Sequence of chain 1.A:
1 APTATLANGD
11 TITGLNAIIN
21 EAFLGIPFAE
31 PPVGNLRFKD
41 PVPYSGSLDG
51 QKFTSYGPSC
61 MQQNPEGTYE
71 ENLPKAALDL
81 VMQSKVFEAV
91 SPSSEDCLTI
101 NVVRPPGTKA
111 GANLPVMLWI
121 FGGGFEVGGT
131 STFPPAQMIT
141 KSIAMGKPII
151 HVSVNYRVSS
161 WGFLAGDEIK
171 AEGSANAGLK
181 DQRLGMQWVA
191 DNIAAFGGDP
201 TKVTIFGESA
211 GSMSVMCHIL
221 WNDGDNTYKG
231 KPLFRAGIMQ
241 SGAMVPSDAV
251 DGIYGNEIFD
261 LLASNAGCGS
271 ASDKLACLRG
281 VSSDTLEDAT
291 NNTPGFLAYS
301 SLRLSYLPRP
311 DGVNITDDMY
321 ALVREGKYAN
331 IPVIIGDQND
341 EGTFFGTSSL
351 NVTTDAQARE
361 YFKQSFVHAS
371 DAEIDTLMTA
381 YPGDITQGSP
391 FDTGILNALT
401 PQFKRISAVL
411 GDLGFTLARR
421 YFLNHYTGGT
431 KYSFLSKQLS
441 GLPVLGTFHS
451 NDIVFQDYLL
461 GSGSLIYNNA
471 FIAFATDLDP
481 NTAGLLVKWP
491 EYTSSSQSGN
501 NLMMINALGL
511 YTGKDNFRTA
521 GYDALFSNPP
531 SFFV

The small molecule below binds the protein below.
Small molecule (SMILES): CC(=O)N[C@H]1[C@H](O[C@H]2[C@H](O)[C@@H](NC(C)=O)CO[C@@H]2CO)O[C@H](CO)[C@@H](O)[C@@H]1O

Binding-site contacts:
Ligand atom O6 contacts residue GLU70 of chain 1.A at 2.7 Å (salt-bridge).
Ligand atom C7 contacts residue TYR299 of chain 1.A at 3.9 Å (hydrophobic).
Ligand atom C8 contacts residue GLU70 of chain 1.A at 4.0 Å.
Ligand atom O7 contacts residue TYR299 of chain 1.A at 3.9 Å.
Ligand atom C8 contacts residue ASN351 of chain 1.A at 3.8 Å.
Ligand atom C8 contacts residue TYR299 of chain 1.A at 4.3 Å (hydrophobic).
Ligand atom C1 contacts residue GLU70 of chain 1.A at 3.4 Å.
Ligand atom C5 contacts residue ASN351 of chain 1.A at 3.2 Å.
Ligand atom C2 contacts residue GLU70 of chain 1.A at 3.9 Å.
Ligand atom C6 contacts residue TYR299 of chain 1.A at 3.8 Å (hydrophobic).
Ligand atom C3 contacts residue ASN351 of chain 1.A at 3.4 Å.
Ligand atom O5 contacts residue GLU70 of chain 1.A at 4.1 Å.
Ligand atom C1 contacts residue ASN351 of chain 1.A at 1.4 Å.
Ligand atom C7 contacts residue TYR69 of chain 1.A at 3.4 Å (hydrophobic).
Ligand atom C8 contacts residue SER300 of chain 1.A at 3.7 Å.
Ligand atom C1 contacts residue TYR299 of chain 1.A at 4.0 Å (hydrophobic).
Ligand atom O5 contacts residue ASN351 of chain 1.A at 2.4 Å (h-bond).
Ligand atom C3 contacts residue TYR299 of chain 1.A at 3.9 Å (hydrophobic).
Ligand atom C5 contacts residue GLU70 of chain 1.A at 3.9 Å.
Ligand atom O7 contacts residue TYR69 of chain 1.A at 4.0 Å.
Ligand atom N2 contacts residue ASN351 of chain 1.A at 2.6 Å (h-bond).
Ligand atom C3 contacts residue GLU70 of chain 1.A at 3.7 Å.
Ligand atom N2 contacts residue TYR69 of chain 1.A at 3.7 Å.
Ligand atom C7 contacts residue ASN351 of chain 1.A at 3.4 Å.
Ligand atom C2 contacts residue ASN351 of chain 1.A at 2.5 Å.
Ligand atom C2 contacts residue TYR69 of chain 1.A at 4.2 Å (hydrophobic).
Ligand atom C3 contacts residue TYR69 of chain 1.A at 3.6 Å (hydrophobic).
Ligand atom C6 contacts residue GLU70 of chain 1.A at 3.8 Å.
Ligand atom C5 contacts residue TYR299 of chain 1.A at 3.6 Å (hydrophobic).
Ligand atom O7 contacts residue GLN364 of chain 1.A at 4.0 Å.
Ligand atom O5 contacts residue TYR299 of chain 1.A at 4.1 Å.
Ligand atom O7 contacts residue ASN351 of chain 1.A at 3.9 Å.
Ligand atom N2 contacts residue TYR299 of chain 1.A at 3.8 Å.
Ligand atom C4 contacts residue ASN351 of chain 1.A at 3.9 Å.
Ligand atom C8 contacts residue TYR69 of chain 1.A at 3.2 Å (hydrophobic).
Ligand atom O3 contacts residue TYR69 of chain 1.A at 2.6 Å (h-bond).
Ligand atom C8 contacts residue GLN357 of chain 1.A at 3.5 Å.
Ligand atom N2 contacts residue GLU70 of chain 1.A at 3.2 Å (salt-bridge).
Ligand atom O4 contacts residue TYR299 of chain 1.A at 4.1 Å.
Ligand atom C7 contacts residue GLU70 of chain 1.A at 4.1 Å.